Binding-site contacts:
Ligand atom CAL contacts residue ILE111 of chain 2.A at 3.9 Å (hydrophobic).
Ligand atom CAR contacts residue TYR201 of chain 2.A at 3.5 Å (hydrophobic).
Ligand atom OAC contacts residue ASP112 of chain 2.A at 3.8 Å.
Ligand atom OAC contacts residue LEU113 of chain 2.A at 3.4 Å (h-bond).
Ligand atom CAG contacts residue ASN228 of chain 2.A at 3.3 Å.
Ligand atom CAJ contacts residue TYR155 of chain 2.A at 3.5 Å (hydrophobic).
Ligand atom NBC contacts residue ASN228 of chain 2.A at 3.7 Å.
Ligand atom CAI contacts residue PHE135 of chain 2.A at 3.5 Å (hydrophobic).
Ligand atom CAN contacts residue ILE111 of chain 2.A at 3.8 Å (hydrophobic).
Ligand atom CAA contacts residue PRO177 of chain 2.A at 3.2 Å (hydrophobic).
Ligand atom CAK contacts residue PHE135 of chain 2.A at 3.3 Å (hydrophobic).
Ligand atom CAP contacts residue LEU113 of chain 2.A at 3.6 Å (hydrophobic).
Ligand atom NBD contacts residue ASN228 of chain 2.A at 3.7 Å.
Ligand atom CAZ contacts residue ILE111 of chain 2.A at 3.9 Å (hydrophobic).
Ligand atom CAN contacts residue PHE135 of chain 2.A at 3.8 Å (hydrophobic).
Ligand atom OAW contacts residue MET195 of chain 2.A at 3.4 Å.
Ligand atom CAF contacts residue MET114 of chain 2.A at 3.1 Å (hydrophobic).
Ligand atom CAL contacts residue TYR155 of chain 2.A at 3.4 Å (hydrophobic).
Ligand atom CBB contacts residue LEU113 of chain 2.A at 3.7 Å (hydrophobic).
Ligand atom CBA contacts residue ASN228 of chain 2.A at 3.7 Å.
Ligand atom CAD contacts residue PHE137 of chain 2.A at 3.9 Å (hydrophobic).
Ligand atom CAH contacts residue MET114 of chain 2.A at 3.5 Å (hydrophobic).
Ligand atom CAR contacts residue ASN228 of chain 2.A at 3.7 Å.
Ligand atom CAX contacts residue ASN228 of chain 2.A at 3.8 Å.
Ligand atom CAQ contacts residue LEU113 of chain 2.A at 3.6 Å (hydrophobic).
Ligand atom NBD contacts residue TRP203 of chain 2.A at 3.6 Å.
Ligand atom CAE contacts residue GLN202 of chain 2.A at 3.6 Å.
Ligand atom CAG contacts residue TRP203 of chain 2.A at 3.7 Å (hydrophobic).
Ligand atom CBA contacts residue TRP203 of chain 2.A at 3.8 Å (hydrophobic).
Ligand atom CAM contacts residue TYR155 of chain 2.A at 3.9 Å (hydrophobic).
Ligand atom NAT contacts residue TYR155 of chain 2.A at 3.9 Å.
Ligand atom CAS contacts residue ASN228 of chain 2.A at 3.5 Å.
Ligand atom CAO contacts residue MET230 of chain 2.A at 3.6 Å (hydrophobic).
Ligand atom CAE contacts residue ASN228 of chain 2.A at 3.6 Å.
Ligand atom CAS contacts residue TRP203 of chain 2.A at 3.4 Å (hydrophobic).
Ligand atom CAA contacts residue VAL179 of chain 2.A at 3.5 Å (hydrophobic).
Ligand atom CAS contacts residue TYR201 of chain 2.A at 3.9 Å (hydrophobic).
Ligand atom CAG contacts residue GLN202 of chain 2.A at 3.5 Å.
Ligand atom CAF contacts residue ASP112 of chain 2.A at 3.9 Å.
Ligand atom NAU contacts residue MET114 of chain 2.A at 3.9 Å.

Sequence of chain 2.C:
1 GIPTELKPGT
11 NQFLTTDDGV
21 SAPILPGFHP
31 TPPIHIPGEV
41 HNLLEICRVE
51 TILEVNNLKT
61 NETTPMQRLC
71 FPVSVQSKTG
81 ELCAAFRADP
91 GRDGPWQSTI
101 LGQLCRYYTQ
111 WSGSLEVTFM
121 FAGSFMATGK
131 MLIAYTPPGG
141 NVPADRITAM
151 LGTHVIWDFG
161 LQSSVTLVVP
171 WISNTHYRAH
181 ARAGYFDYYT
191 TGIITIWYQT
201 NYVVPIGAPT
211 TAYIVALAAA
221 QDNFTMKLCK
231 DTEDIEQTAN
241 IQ

Sequence of chain 2.A:
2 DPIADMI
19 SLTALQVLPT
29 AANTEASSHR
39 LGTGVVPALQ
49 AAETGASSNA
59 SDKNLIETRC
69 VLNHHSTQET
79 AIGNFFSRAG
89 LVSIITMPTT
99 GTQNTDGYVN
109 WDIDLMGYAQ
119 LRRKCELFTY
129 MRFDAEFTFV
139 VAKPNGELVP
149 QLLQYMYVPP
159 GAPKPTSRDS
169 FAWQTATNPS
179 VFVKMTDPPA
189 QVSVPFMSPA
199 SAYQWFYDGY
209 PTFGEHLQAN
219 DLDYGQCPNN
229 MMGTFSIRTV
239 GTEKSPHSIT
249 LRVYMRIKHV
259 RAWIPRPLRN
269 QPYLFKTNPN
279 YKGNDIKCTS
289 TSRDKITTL

This small molecule binds to this protein.
Small molecule (SMILES): CCO/N=C/c1ccc(OCC[C@@H](C)CCN2CCN(c3ccncc3)C2=O)cc1